Binding-site contacts:
Ligand atom O4 contacts residue ASN46 of chain 1.A at 2.9 Å (h-bond).
Ligand atom C8 contacts residue GLY53 of chain 1.A at 3.9 Å.
Ligand atom O7 contacts residue TYR83 of chain 1.A at 3.7 Å.
Ligand atom O7 contacts residue GLY78 of chain 1.A at 3.7 Å.
Ligand atom C3 contacts residue ASP107 of chain 1.A at 3.9 Å.
Ligand atom O4 contacts residue ASN79 of chain 1.A at 3.8 Å.
Ligand atom C8 contacts residue ASN79 of chain 1.A at 3.7 Å.
Ligand atom C1 contacts residue GLY52 of chain 1.A at 4.1 Å.
Ligand atom C2 contacts residue ASN79 of chain 1.A at 3.4 Å.
Ligand atom C2 contacts residue GLY52 of chain 1.A at 3.7 Å.
Ligand atom C5 contacts residue ASP107 of chain 1.A at 3.7 Å.
Ligand atom C7 contacts residue GLY52 of chain 1.A at 3.7 Å.
Ligand atom C2 contacts residue TRP54 of chain 1.A at 4.1 Å (hydrophobic).
Ligand atom C6 contacts residue ASN79 of chain 1.A at 3.6 Å.
Ligand atom O4 contacts residue TYR83 of chain 1.A at 4.0 Å.
Ligand atom O7 contacts residue ASN79 of chain 1.A at 3.0 Å (h-bond).
Ligand atom O2 contacts residue ASN79 of chain 1.A at 2.5 Å (h-bond).
Ligand atom C8 contacts residue TRP54 of chain 1.A at 3.6 Å (hydrophobic).
Ligand atom O3 contacts residue ASN46 of chain 1.A at 2.7 Å (h-bond).
Ligand atom C8 contacts residue GLY52 of chain 1.A at 3.7 Å.
Ligand atom C3 contacts residue GLY52 of chain 1.A at 3.8 Å.
Ligand atom O5 contacts residue TYR83 of chain 1.A at 3.7 Å.
Ligand atom N2 contacts residue TRP54 of chain 1.A at 3.4 Å (h-bond).
Ligand atom C8 contacts residue HIS59 of chain 1.A at 3.5 Å.
Ligand atom C4 contacts residue ASP107 of chain 1.A at 4.0 Å.
Ligand atom O7 contacts residue TRP54 of chain 1.A at 4.1 Å.
Ligand atom C3 contacts residue TRP54 of chain 1.A at 3.8 Å (hydrophobic).
Ligand atom O4 contacts residue ASP107 of chain 1.A at 3.6 Å.
Ligand atom C1 contacts residue TYR83 of chain 1.A at 4.1 Å (hydrophobic).
Ligand atom O3 contacts residue TYR83 of chain 1.A at 3.9 Å.
Ligand atom C2 contacts residue TYR83 of chain 1.A at 4.0 Å (hydrophobic).
Ligand atom O3 contacts residue TRP54 of chain 1.A at 2.9 Å (h-bond).
Ligand atom C3 contacts residue ASN46 of chain 1.A at 3.7 Å.
Ligand atom O4 contacts residue ALA80 of chain 1.A at 3.7 Å.
Ligand atom C7 contacts residue ASN79 of chain 1.A at 3.8 Å.
Ligand atom O6 contacts residue TYR83 of chain 1.A at 3.8 Å.
Ligand atom C7 contacts residue TRP54 of chain 1.A at 3.8 Å (hydrophobic).
Ligand atom N2 contacts residue GLY52 of chain 1.A at 2.8 Å (h-bond).
Ligand atom C4 contacts residue ASN46 of chain 1.A at 4.0 Å.
Ligand atom C8 contacts residue GLY78 of chain 1.A at 4.1 Å.

This small molecule binds to this protein.
Small molecule (SMILES): CC(=O)N[C@@H]1[C@@H](O)[C@H](O[C@@H]2O[C@H](CO)[C@H](O)[C@H](O[C@@H]3O[C@H](CO)[C@@H](O)[C@H](O)[C@H]3NC(C)=O)[C@H]2O)[C@@H](CO)O[C@H]1O

Sequence of chain 1.A:
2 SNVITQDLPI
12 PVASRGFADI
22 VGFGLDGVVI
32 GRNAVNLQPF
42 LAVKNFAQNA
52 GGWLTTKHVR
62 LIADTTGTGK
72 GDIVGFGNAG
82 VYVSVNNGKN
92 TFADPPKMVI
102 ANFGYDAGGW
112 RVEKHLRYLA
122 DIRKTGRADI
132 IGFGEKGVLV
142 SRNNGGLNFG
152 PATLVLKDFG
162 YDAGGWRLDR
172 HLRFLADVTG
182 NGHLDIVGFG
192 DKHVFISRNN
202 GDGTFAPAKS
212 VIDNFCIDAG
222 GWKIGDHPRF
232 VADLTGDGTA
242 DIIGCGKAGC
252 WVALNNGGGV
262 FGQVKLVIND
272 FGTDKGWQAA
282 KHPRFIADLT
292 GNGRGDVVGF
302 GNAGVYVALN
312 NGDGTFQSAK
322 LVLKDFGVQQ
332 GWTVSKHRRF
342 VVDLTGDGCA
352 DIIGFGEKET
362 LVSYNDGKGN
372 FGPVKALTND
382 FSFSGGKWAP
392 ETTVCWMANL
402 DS